Binding-site contacts:
Ligand atom N contacts residue ASN180 of chain 1.E at 2.8 Å (h-bond).
Ligand atom N contacts residue LEU179 of chain 1.E at 3.5 Å.
Ligand atom CA contacts residue LEU234 of chain 1.E at 3.9 Å (hydrophobic).
Ligand atom CG2 contacts residue GLU187 of chain 1.E at 3.4 Å.
Ligand atom O1P contacts residue TYR135 of chain 1.E at 2.6 Å (h-bond).
Ligand atom CG2 contacts residue ASN47 of chain 1.E at 3.7 Å.
Ligand atom CG1 contacts residue LYS54 of chain 1.E at 3.8 Å.
Ligand atom O2P contacts residue TYR135 of chain 1.E at 3.9 Å.
Ligand atom O contacts residue LEU179 of chain 1.E at 3.6 Å.
Ligand atom CA contacts residue ASN180 of chain 1.E at 3.6 Å.
Ligand atom OG1 contacts residue LEU234 of chain 1.E at 3.9 Å.
Ligand atom CG2 contacts residue LEU227 of chain 1.E at 3.4 Å (hydrophobic).
Ligand atom CG2 contacts residue ASN231 of chain 1.E at 3.9 Å.
Ligand atom C contacts residue LEU179 of chain 1.E at 3.8 Å (hydrophobic).
Ligand atom OG1 contacts residue TRP235 of chain 1.E at 3.4 Å (h-bond).
Ligand atom N contacts residue LEU234 of chain 1.E at 3.5 Å.
Ligand atom CB contacts residue ASN180 of chain 1.E at 3.5 Å.
Ligand atom CA contacts residue ASN180 of chain 1.E at 3.6 Å.
Ligand atom O2P contacts residue ARG61 of chain 1.E at 2.9 Å (salt-bridge).
Ligand atom CG contacts residue LEU223 of chain 1.E at 4.0 Å (hydrophobic).
Ligand atom CB contacts residue GLU187 of chain 1.E at 3.4 Å.
Ligand atom CA contacts residue ASN231 of chain 1.E at 3.9 Å.
Ligand atom O contacts residue VAL183 of chain 1.E at 3.6 Å.
Ligand atom O3P contacts residue ARG134 of chain 1.E at 2.9 Å (salt-bridge).
Ligand atom P contacts residue TYR135 of chain 1.E at 3.7 Å.
Ligand atom P contacts residue LYS54 of chain 1.E at 3.1 Å.
Ligand atom CD contacts residue LEU227 of chain 1.E at 3.5 Å (hydrophobic).
Ligand atom O1P contacts residue LYS54 of chain 1.E at 3.0 Å (salt-bridge).
Ligand atom CG contacts residue LEU227 of chain 1.E at 3.9 Å (hydrophobic).
Ligand atom N contacts residue ASN231 of chain 1.E at 3.3 Å (h-bond).
Ligand atom P contacts residue ARG134 of chain 1.E at 3.7 Å.
Ligand atom C contacts residue ASN180 of chain 1.E at 3.7 Å.
Ligand atom O1P contacts residue ARG134 of chain 1.E at 2.9 Å (salt-bridge).
Ligand atom CA contacts residue LEU179 of chain 1.E at 3.7 Å (hydrophobic).
Ligand atom CB contacts residue GLY176 of chain 1.E at 4.0 Å.
Ligand atom O2P contacts residue LYS54 of chain 1.E at 2.2 Å (salt-bridge).
Ligand atom O contacts residue ASN231 of chain 1.E at 3.0 Å (h-bond).
Ligand atom O3P contacts residue ARG61 of chain 1.E at 3.1 Å (salt-bridge).
Ligand atom P contacts residue ARG61 of chain 1.E at 3.7 Å.
Ligand atom CB contacts residue ASN180 of chain 1.E at 3.4 Å.

This protein binds this small molecule.
Small molecule (SMILES): CC[C@H](C)[C@H](NC(=O)[C@@H](N)[C@@H](C)O)C(=O)N[C@@H](COP(=O)(O)O)C(=O)N[C@@H](C)C(=O)N1CCC[C@H]1C(=O)N[C@H](C(=O)N[C@H](C=O)C(C)C)C(C)C

Sequence of chain 1.E:
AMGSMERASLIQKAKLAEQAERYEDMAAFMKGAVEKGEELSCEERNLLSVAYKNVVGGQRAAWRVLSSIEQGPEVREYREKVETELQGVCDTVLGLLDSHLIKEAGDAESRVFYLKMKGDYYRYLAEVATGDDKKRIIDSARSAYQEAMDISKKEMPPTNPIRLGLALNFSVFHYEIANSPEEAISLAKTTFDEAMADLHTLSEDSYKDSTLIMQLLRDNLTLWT